Sequence of chain 1.B:
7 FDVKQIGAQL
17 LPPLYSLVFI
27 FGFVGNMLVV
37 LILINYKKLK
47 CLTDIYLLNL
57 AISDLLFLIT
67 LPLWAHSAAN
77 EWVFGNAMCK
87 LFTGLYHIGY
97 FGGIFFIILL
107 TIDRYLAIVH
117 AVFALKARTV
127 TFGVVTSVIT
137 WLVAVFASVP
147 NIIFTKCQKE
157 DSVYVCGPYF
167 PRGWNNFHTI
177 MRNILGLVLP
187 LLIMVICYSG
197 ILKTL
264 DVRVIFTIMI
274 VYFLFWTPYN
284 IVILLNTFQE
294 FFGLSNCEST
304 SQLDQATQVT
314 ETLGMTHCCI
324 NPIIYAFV

Binding-site contacts:
Ligand atom O3 contacts residue HIS93 of chain 1.B at 3.5 Å.
Ligand atom O28 contacts residue MET318 of chain 1.B at 3.5 Å (h-bond).
Ligand atom C20 contacts residue TRP70 of chain 1.B at 3.7 Å (hydrophobic).
Ligand atom F31 contacts residue LEU17 of chain 1.B at 3.5 Å.
Ligand atom N33 contacts residue GLU314 of chain 1.B at 3.1 Å (salt-bridge).
Ligand atom C18 contacts residue LEU17 of chain 1.B at 3.7 Å (hydrophobic).
Ligand atom C13 contacts residue THR315 of chain 1.B at 3.8 Å.
Ligand atom C2 contacts residue THR89 of chain 1.B at 3.7 Å.
Ligand atom C6 contacts residue GLU314 of chain 1.B at 3.2 Å.
Ligand atom C13 contacts residue GLN311 of chain 1.B at 3.5 Å.
Ligand atom F32 contacts residue VAL312 of chain 1.B at 3.6 Å.
Ligand atom C2 contacts residue TRP70 of chain 1.B at 3.8 Å (hydrophobic).
Ligand atom C5 contacts residue GLU314 of chain 1.B at 3.3 Å.
Ligand atom C4 contacts residue HIS93 of chain 1.B at 3.5 Å.
Ligand atom C1 contacts residue TRP70 of chain 1.B at 3.7 Å (hydrophobic).
Ligand atom C26 contacts residue TRP70 of chain 1.B at 3.6 Å (hydrophobic).
Ligand atom C18 contacts residue THR315 of chain 1.B at 3.2 Å.
Ligand atom C16 contacts residue GLY13 of chain 1.B at 3.5 Å.
Ligand atom O28 contacts residue TYR21 of chain 1.B at 2.8 Å (h-bond).
Ligand atom F31 contacts residue GLY13 of chain 1.B at 3.5 Å.
Ligand atom C14 contacts residue GLN311 of chain 1.B at 3.6 Å.
Ligand atom C8 contacts residue CYS162 of chain 1.B at 3.2 Å (hydrophobic).
Ligand atom C22 contacts residue GLU314 of chain 1.B at 3.7 Å.
Ligand atom C8 contacts residue TRP70 of chain 1.B at 3.7 Å (hydrophobic).
Ligand atom N15 contacts residue GLN311 of chain 1.B at 3.4 Å (h-bond).
Ligand atom C18 contacts residue GLN311 of chain 1.B at 3.2 Å.
Ligand atom C4 contacts residue TYR92 of chain 1.B at 3.8 Å (hydrophobic).
Ligand atom C16 contacts residue VAL9 of chain 1.B at 3.5 Å (hydrophobic).
Ligand atom C13 contacts residue LEU17 of chain 1.B at 3.6 Å (hydrophobic).
Ligand atom C11 contacts residue GLN311 of chain 1.B at 3.5 Å.
Ligand atom O3 contacts residue THR89 of chain 1.B at 3.6 Å.
Ligand atom F32 contacts residue VAL9 of chain 1.B at 3.2 Å.
Ligand atom C12 contacts residue GLN311 of chain 1.B at 3.3 Å.
Ligand atom C23 contacts residue GLU314 of chain 1.B at 3.8 Å.
Ligand atom C12 contacts residue THR315 of chain 1.B at 3.6 Å.
Ligand atom C19 contacts residue GLU314 of chain 1.B at 3.6 Å.
Ligand atom C19 contacts residue MET318 of chain 1.B at 3.7 Å (hydrophobic).
Ligand atom F30 contacts residue THR315 of chain 1.B at 3.7 Å.
Ligand atom C26 contacts residue LEU17 of chain 1.B at 3.8 Å (hydrophobic).
Ligand atom F31 contacts residue ILE12 of chain 1.B at 3.7 Å.

A small-molecule ligand and the protein it binds are described below.
Small molecule (SMILES): CO[C@@H]1COCC[C@@H]1[NH2+][C@@H]1CC[C@@](C(=O)N2CCc3ncc(C(F)(F)F)cc3C2)(C(C)C)C1